Binding-site contacts:
Ligand atom CG2 contacts residue PHE71 of chain 2.A at 4.0 Å (hydrophobic).
Ligand atom CD1 contacts residue THR349 of chain 2.A at 4.4 Å.

The small molecule below binds the protein below.
Small molecule (SMILES): CC[C@H](C)[C@@H](C=O)NC(=O)[C@H](CO)NC(=O)[C@H](CCCCN)NC(=O)[C@@H](N)C(C)C

Sequence of chain 2.A:
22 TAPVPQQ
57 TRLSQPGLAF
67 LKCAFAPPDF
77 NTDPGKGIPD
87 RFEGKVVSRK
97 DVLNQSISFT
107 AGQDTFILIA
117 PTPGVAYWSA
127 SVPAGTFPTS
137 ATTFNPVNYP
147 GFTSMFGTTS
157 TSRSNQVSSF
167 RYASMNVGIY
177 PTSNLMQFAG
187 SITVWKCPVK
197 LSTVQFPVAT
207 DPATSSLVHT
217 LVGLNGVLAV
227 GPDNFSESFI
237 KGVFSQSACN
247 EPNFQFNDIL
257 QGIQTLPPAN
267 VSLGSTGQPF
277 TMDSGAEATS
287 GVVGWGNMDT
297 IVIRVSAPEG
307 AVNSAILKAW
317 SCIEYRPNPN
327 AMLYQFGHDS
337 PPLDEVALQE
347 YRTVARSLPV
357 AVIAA